Binding-site contacts:
Ligand atom C2 contacts residue TYR81 of chain 1.F at 3.2 Å (hydrophobic).
Ligand atom C7 contacts residue VAL82 of chain 1.F at 4.0 Å (hydrophobic).
Ligand atom C8 contacts residue ASN170 of chain 1.F at 4.4 Å.
Ligand atom C5 contacts residue ASN170 of chain 1.F at 3.7 Å.
Ligand atom C7 contacts residue ASN170 of chain 1.F at 3.3 Å.
Ligand atom O7 contacts residue ASN170 of chain 1.F at 3.5 Å (h-bond).
Ligand atom C8 contacts residue LEU58 of chain 1.F at 3.8 Å (hydrophobic).
Ligand atom C8 contacts residue TRP142 of chain 1.F at 3.5 Å (hydrophobic).
Ligand atom C4 contacts residue ASN170 of chain 1.F at 4.3 Å.
Ligand atom O6 contacts residue ASN170 of chain 1.F at 4.0 Å.
Ligand atom O5 contacts residue ALA80 of chain 1.F at 4.0 Å.
Ligand atom O4 contacts residue VAL82 of chain 1.F at 4.1 Å.
Ligand atom O6 contacts residue ALA80 of chain 1.F at 4.4 Å.
Ligand atom C1 contacts residue ALA80 of chain 1.F at 4.2 Å (hydrophobic).
Ligand atom C2 contacts residue ASN170 of chain 1.F at 2.4 Å.
Ligand atom C8 contacts residue TYR81 of chain 1.F at 3.6 Å (hydrophobic).
Ligand atom C5 contacts residue ALA80 of chain 1.F at 4.1 Å (hydrophobic).
Ligand atom C3 contacts residue VAL82 of chain 1.F at 4.3 Å (hydrophobic).
Ligand atom C1 contacts residue ASN170 of chain 1.F at 1.4 Å.
Ligand atom O5 contacts residue TYR81 of chain 1.F at 4.4 Å.
Ligand atom O7 contacts residue VAL82 of chain 1.F at 3.6 Å.
Ligand atom C3 contacts residue ASN170 of chain 1.F at 3.8 Å.
Ligand atom C8 contacts residue TYR55 of chain 1.F at 3.8 Å (hydrophobic).
Ligand atom O3 contacts residue TYR81 of chain 1.F at 4.1 Å.
Ligand atom C1 contacts residue TYR81 of chain 1.F at 3.5 Å (hydrophobic).
Ligand atom C8 contacts residue VAL82 of chain 1.F at 4.4 Å (hydrophobic).
Ligand atom N2 contacts residue ASN170 of chain 1.F at 2.8 Å (h-bond).
Ligand atom C7 contacts residue TYR81 of chain 1.F at 3.5 Å (hydrophobic).
Ligand atom C3 contacts residue TYR81 of chain 1.F at 3.4 Å (hydrophobic).
Ligand atom N2 contacts residue TYR81 of chain 1.F at 2.5 Å (h-bond).
Ligand atom O5 contacts residue ASN170 of chain 1.F at 2.4 Å (h-bond).

This small molecule binds to this protein.
Small molecule (SMILES): CC(=O)N[C@H]1[C@H](O[C@H]2[C@H](O)[C@@H](NC(C)=O)CO[C@@H]2CO)O[C@H](CO)[C@@H](O)[C@@H]1O

Sequence of chain 1.F:
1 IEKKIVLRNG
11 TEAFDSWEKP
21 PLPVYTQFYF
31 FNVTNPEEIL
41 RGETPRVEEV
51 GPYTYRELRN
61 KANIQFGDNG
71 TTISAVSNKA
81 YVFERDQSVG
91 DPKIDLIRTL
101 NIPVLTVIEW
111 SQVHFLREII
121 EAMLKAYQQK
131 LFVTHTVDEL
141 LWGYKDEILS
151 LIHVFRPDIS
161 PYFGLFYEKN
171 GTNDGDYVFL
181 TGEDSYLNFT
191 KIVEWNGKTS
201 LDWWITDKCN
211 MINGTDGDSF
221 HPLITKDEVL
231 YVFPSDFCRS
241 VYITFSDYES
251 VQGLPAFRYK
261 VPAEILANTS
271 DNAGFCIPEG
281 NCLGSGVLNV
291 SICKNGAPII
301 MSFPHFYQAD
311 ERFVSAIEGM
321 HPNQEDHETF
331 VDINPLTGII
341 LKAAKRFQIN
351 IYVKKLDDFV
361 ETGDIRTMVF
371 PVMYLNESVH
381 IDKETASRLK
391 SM